This protein binds this small molecule.
Small molecule (SMILES): CC[C@H](C)[C@H](NC(=O)[C@@H](N)CCCNC(N)=[NH2+])C(=O)N[C@@H](CO)C(=O)N[C@@H](CC(N)=O)C(=O)N[C@@H](COP(=O)(O)O)C(=O)N[C@@H](C)C(=O)N1CCC[C@H]1C(=O)O

Binding-site contacts:
Ligand atom O contacts residue ASN232 of chain 1.B at 2.9 Å (h-bond).
Ligand atom O2P contacts residue ARG135 of chain 1.B at 2.8 Å (salt-bridge).
Ligand atom ND2 contacts residue ASN232 of chain 1.B at 3.1 Å (h-bond).
Ligand atom O3P contacts residue TYR136 of chain 1.B at 3.7 Å.
Ligand atom NE contacts residue ARG66 of chain 1.B at 3.7 Å.
Ligand atom O contacts residue LEU228 of chain 1.B at 3.6 Å.
Ligand atom P contacts residue TYR136 of chain 1.B at 3.6 Å.
Ligand atom C contacts residue LYS55 of chain 1.B at 3.6 Å.
Ligand atom N contacts residue ASN232 of chain 1.B at 2.9 Å (h-bond).
Ligand atom CG contacts residue GLU188 of chain 1.B at 3.4 Å.
Ligand atom CA contacts residue ASN181 of chain 1.B at 3.5 Å.
Ligand atom CB contacts residue GLU188 of chain 1.B at 3.6 Å.
Ligand atom OG contacts residue TRP236 of chain 1.B at 2.9 Å (h-bond).
Ligand atom CG2 contacts residue LEU235 of chain 1.B at 3.5 Å (hydrophobic).
Ligand atom NH1 contacts residue VAL184 of chain 1.B at 3.7 Å.
Ligand atom CB contacts residue GLU188 of chain 1.B at 3.6 Å.
Ligand atom CB contacts residue ASN181 of chain 1.B at 3.4 Å.
Ligand atom N contacts residue ASN181 of chain 1.B at 2.8 Å (h-bond).
Ligand atom O1P contacts residue ARG62 of chain 1.B at 2.8 Å (salt-bridge).
Ligand atom CB contacts residue ASN181 of chain 1.B at 3.4 Å.
Ligand atom O contacts residue LEU180 of chain 1.B at 3.5 Å.
Ligand atom O3P contacts residue ARG62 of chain 1.B at 2.7 Å (salt-bridge).
Ligand atom P contacts residue ARG62 of chain 1.B at 3.7 Å.
Ligand atom N contacts residue LEU180 of chain 1.B at 3.4 Å.
Ligand atom O2P contacts residue TYR136 of chain 1.B at 2.5 Å (h-bond).
Ligand atom O contacts residue VAL184 of chain 1.B at 3.5 Å.
Ligand atom O1P contacts residue ARG135 of chain 1.B at 2.8 Å (salt-bridge).
Ligand atom CD contacts residue GLU188 of chain 1.B at 3.3 Å.
Ligand atom O contacts residue LEU235 of chain 1.B at 3.1 Å.
Ligand atom C contacts residue ASN232 of chain 1.B at 3.6 Å.
Ligand atom CD contacts residue ARG66 of chain 1.B at 3.6 Å.
Ligand atom OG contacts residue TYR187 of chain 1.B at 3.5 Å.
Ligand atom NH1 contacts residue GLU188 of chain 1.B at 2.5 Å (salt-bridge).
Ligand atom O contacts residue LYS55 of chain 1.B at 3.2 Å (salt-bridge).
Ligand atom CA contacts residue ASN181 of chain 1.B at 3.7 Å.
Ligand atom CA contacts residue LEU180 of chain 1.B at 3.5 Å (hydrophobic).
Ligand atom C contacts residue ASN181 of chain 1.B at 3.6 Å.
Ligand atom CA contacts residue ASN232 of chain 1.B at 3.4 Å.
Ligand atom C contacts residue LEU180 of chain 1.B at 3.6 Å (hydrophobic).
Ligand atom O contacts residue LYS55 of chain 1.B at 3.1 Å (salt-bridge).

Sequence of chain 1.B:
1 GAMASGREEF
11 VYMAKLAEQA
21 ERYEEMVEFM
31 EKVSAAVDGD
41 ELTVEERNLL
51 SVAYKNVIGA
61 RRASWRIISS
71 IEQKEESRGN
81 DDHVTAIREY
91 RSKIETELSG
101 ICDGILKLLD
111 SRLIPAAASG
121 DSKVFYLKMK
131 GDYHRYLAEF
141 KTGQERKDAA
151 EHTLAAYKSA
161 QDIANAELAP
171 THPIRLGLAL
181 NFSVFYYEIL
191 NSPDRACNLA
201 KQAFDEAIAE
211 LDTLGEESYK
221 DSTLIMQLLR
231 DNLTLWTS